Sequence of chain 2.B:
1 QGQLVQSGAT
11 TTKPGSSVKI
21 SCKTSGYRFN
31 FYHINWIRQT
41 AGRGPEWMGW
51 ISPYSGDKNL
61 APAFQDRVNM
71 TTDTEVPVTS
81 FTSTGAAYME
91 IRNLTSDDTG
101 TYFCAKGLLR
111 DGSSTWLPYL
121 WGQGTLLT

Binding-site contacts:
Ligand atom O7 contacts residue SER18 of chain 2.A at 3.1 Å.
Ligand atom N2 contacts residue ASN56 of chain 2.D at 3.0 Å (h-bond).
Ligand atom C6 contacts residue ASP111 of chain 2.B at 3.4 Å.
Ligand atom O4 contacts residue ASP57 of chain 2.B at 2.7 Å (salt-bridge).
Ligand atom C5 contacts residue TYR54 of chain 2.B at 3.6 Å (hydrophobic).
Ligand atom C6 contacts residue SER55 of chain 2.B at 3.1 Å.
Ligand atom O5 contacts residue ARG110 of chain 2.B at 3.0 Å (salt-bridge).
Ligand atom C8 contacts residue HIS33 of chain 2.B at 3.4 Å.
Ligand atom C5 contacts residue ARG110 of chain 2.B at 3.4 Å.
Ligand atom O4 contacts residue ASN97 of chain 2.C at 3.6 Å.
Ligand atom O6 contacts residue PHE31 of chain 2.B at 3.1 Å (h-bond).
Ligand atom N2 contacts residue SER52 of chain 2.B at 3.7 Å.
Ligand atom O6 contacts residue ASP111 of chain 2.B at 3.0 Å (salt-bridge).
Ligand atom O3 contacts residue SER113 of chain 2.B at 3.5 Å (h-bond).
Ligand atom C2 contacts residue HIS96 of chain 2.C at 3.4 Å.
Ligand atom C5 contacts residue ASN56 of chain 2.D at 3.6 Å.
Ligand atom C2 contacts residue ASN56 of chain 2.D at 2.5 Å.
Ligand atom O3 contacts residue HIS33 of chain 2.B at 3.2 Å (h-bond).
Ligand atom C6 contacts residue ASP57 of chain 2.B at 3.6 Å.
Ligand atom O7 contacts residue SER52 of chain 2.B at 3.2 Å (h-bond).
Ligand atom C7 contacts residue ASN56 of chain 2.D at 3.1 Å.
Ligand atom C7 contacts residue HIS33 of chain 2.B at 3.2 Å.
Ligand atom C4 contacts residue GLY112 of chain 2.B at 3.7 Å.
Ligand atom C4 contacts residue ASP57 of chain 2.B at 3.5 Å.
Ligand atom O2 contacts residue GLY112 of chain 2.B at 3.2 Å (h-bond).
Ligand atom C1 contacts residue ASN56 of chain 2.D at 1.4 Å.
Ligand atom O7 contacts residue ASN56 of chain 2.D at 2.8 Å (h-bond).
Ligand atom O4 contacts residue THR115 of chain 2.B at 3.7 Å.
Ligand atom O2 contacts residue THR115 of chain 2.B at 2.8 Å (h-bond).
Ligand atom C5 contacts residue ASP57 of chain 2.B at 3.5 Å.
Ligand atom C8 contacts residue PHE31 of chain 2.B at 3.2 Å (hydrophobic).
Ligand atom O5 contacts residue ASN56 of chain 2.D at 2.3 Å (h-bond).
Ligand atom O6 contacts residue ASP57 of chain 2.B at 2.9 Å (salt-bridge).
Ligand atom O5 contacts residue ASP57 of chain 2.B at 3.5 Å (salt-bridge).
Ligand atom C5 contacts residue GLY112 of chain 2.B at 3.5 Å.
Ligand atom C6 contacts residue ASN30 of chain 2.B at 3.5 Å.
Ligand atom O4 contacts residue GLY112 of chain 2.B at 3.2 Å (h-bond).
Ligand atom O3 contacts residue HIS96 of chain 2.C at 3.6 Å.
Ligand atom O6 contacts residue ARG110 of chain 2.B at 3.1 Å (salt-bridge).
Ligand atom O7 contacts residue HIS33 of chain 2.B at 3.4 Å.

Sequence of chain 2.A:
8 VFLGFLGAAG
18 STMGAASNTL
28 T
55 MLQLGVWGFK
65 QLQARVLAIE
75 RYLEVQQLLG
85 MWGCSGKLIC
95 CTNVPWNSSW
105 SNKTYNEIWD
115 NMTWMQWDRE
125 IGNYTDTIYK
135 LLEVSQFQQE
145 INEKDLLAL

Sequence of chain 2.D:
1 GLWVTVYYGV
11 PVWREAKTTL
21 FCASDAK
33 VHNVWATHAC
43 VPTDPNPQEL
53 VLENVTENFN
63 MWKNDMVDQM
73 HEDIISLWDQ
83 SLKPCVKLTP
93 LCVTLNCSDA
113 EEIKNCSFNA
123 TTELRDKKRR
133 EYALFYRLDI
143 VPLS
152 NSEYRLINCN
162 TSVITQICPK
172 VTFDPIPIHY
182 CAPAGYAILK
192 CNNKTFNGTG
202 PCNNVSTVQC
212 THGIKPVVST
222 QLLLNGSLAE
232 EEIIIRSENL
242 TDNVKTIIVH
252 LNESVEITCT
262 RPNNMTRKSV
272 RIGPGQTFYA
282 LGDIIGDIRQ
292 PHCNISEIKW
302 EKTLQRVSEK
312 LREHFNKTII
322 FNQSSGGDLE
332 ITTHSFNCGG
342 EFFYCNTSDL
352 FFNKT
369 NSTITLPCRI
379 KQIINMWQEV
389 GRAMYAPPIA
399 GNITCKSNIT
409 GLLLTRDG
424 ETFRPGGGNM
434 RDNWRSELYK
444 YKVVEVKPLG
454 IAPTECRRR

The small molecule below binds the protein below.
Small molecule (SMILES): CC(=O)N[C@H]1[C@H](O[C@H]2[C@H](O)[C@@H](NC(C)=O)CO[C@@H]2CO)O[C@H](CO)[C@@H](O[C@@H]2O[C@H](CO[C@H]3O[C@H](CO)[C@@H](O)[C@H](O[C@H]4O[C@H](CO)[C@@H](O)[C@H](O)[C@@H]4O)[C@@H]3O)[C@@H](O)[C@H](O[C@H]3O[C@H](CO)[C@@H](O)[C@H](O)[C@@H]3O)[C@@H]2O)[C@@H]1O

Sequence of chain 2.C:
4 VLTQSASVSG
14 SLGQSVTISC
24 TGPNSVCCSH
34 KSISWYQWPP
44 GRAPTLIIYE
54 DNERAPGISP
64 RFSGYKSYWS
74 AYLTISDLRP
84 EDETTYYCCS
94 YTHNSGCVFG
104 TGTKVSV